Binding-site contacts:
Ligand atom CA contacts residue ARG442 of chain 7.NA at 3.6 Å.
Ligand atom CA contacts residue ASN492 of chain 7.NA at 3.3 Å.
Ligand atom N contacts residue ARG442 of chain 7.NA at 4.2 Å.
Ligand atom CZ contacts residue PRO438 of chain 7.NA at 3.4 Å (hydrophobic).
Ligand atom N contacts residue SER491 of chain 7.NA at 4.1 Å.
Ligand atom CB contacts residue GLY495 of chain 7.NA at 3.9 Å.
Ligand atom CE2 contacts residue ARG442 of chain 7.NA at 3.6 Å.
Ligand atom O contacts residue PRO438 of chain 7.NA at 4.0 Å.
Ligand atom CZ contacts residue PHE496 of chain 7.NA at 3.9 Å (hydrophobic).
Ligand atom CE2 contacts residue PRO438 of chain 7.NA at 3.7 Å (hydrophobic).
Ligand atom CE1 contacts residue PHE496 of chain 7.NA at 3.6 Å (hydrophobic).
Ligand atom CB contacts residue ASN492 of chain 7.NA at 3.8 Å.
Ligand atom CG contacts residue PHE496 of chain 7.NA at 4.0 Å (hydrophobic).
Ligand atom CD1 contacts residue PHE496 of chain 7.NA at 3.7 Å (hydrophobic).
Ligand atom C contacts residue ASN492 of chain 7.NA at 4.0 Å.
Ligand atom CD1 contacts residue PRO438 of chain 7.NA at 4.4 Å (hydrophobic).
Ligand atom CD2 contacts residue ARG442 of chain 7.NA at 3.5 Å.
Ligand atom CG contacts residue GLY495 of chain 7.NA at 4.4 Å.
Ligand atom O contacts residue ASN492 of chain 7.NA at 4.2 Å.
Ligand atom CB contacts residue PHE496 of chain 7.NA at 3.9 Å (hydrophobic).
Ligand atom CD1 contacts residue ASN492 of chain 7.NA at 3.9 Å.
Ligand atom CD1 contacts residue ILE434 of chain 7.NA at 4.1 Å (hydrophobic).
Ligand atom CE1 contacts residue PRO438 of chain 7.NA at 3.8 Å (hydrophobic).
Ligand atom CD2 contacts residue PRO438 of chain 7.NA at 4.4 Å (hydrophobic).
Ligand atom N contacts residue ASN492 of chain 7.NA at 3.3 Å (h-bond).
Ligand atom O contacts residue ARG442 of chain 7.NA at 4.3 Å.
Ligand atom CG contacts residue ASN492 of chain 7.NA at 4.3 Å.
Ligand atom CE1 contacts residue ILE434 of chain 7.NA at 3.9 Å (hydrophobic).
Ligand atom C contacts residue ARG442 of chain 7.NA at 4.4 Å.

The small molecule below binds the protein below.
Small molecule (SMILES): N[C@@H](Cc1ccccc1)C(=O)NCC=O

Sequence of chain 7.NA:
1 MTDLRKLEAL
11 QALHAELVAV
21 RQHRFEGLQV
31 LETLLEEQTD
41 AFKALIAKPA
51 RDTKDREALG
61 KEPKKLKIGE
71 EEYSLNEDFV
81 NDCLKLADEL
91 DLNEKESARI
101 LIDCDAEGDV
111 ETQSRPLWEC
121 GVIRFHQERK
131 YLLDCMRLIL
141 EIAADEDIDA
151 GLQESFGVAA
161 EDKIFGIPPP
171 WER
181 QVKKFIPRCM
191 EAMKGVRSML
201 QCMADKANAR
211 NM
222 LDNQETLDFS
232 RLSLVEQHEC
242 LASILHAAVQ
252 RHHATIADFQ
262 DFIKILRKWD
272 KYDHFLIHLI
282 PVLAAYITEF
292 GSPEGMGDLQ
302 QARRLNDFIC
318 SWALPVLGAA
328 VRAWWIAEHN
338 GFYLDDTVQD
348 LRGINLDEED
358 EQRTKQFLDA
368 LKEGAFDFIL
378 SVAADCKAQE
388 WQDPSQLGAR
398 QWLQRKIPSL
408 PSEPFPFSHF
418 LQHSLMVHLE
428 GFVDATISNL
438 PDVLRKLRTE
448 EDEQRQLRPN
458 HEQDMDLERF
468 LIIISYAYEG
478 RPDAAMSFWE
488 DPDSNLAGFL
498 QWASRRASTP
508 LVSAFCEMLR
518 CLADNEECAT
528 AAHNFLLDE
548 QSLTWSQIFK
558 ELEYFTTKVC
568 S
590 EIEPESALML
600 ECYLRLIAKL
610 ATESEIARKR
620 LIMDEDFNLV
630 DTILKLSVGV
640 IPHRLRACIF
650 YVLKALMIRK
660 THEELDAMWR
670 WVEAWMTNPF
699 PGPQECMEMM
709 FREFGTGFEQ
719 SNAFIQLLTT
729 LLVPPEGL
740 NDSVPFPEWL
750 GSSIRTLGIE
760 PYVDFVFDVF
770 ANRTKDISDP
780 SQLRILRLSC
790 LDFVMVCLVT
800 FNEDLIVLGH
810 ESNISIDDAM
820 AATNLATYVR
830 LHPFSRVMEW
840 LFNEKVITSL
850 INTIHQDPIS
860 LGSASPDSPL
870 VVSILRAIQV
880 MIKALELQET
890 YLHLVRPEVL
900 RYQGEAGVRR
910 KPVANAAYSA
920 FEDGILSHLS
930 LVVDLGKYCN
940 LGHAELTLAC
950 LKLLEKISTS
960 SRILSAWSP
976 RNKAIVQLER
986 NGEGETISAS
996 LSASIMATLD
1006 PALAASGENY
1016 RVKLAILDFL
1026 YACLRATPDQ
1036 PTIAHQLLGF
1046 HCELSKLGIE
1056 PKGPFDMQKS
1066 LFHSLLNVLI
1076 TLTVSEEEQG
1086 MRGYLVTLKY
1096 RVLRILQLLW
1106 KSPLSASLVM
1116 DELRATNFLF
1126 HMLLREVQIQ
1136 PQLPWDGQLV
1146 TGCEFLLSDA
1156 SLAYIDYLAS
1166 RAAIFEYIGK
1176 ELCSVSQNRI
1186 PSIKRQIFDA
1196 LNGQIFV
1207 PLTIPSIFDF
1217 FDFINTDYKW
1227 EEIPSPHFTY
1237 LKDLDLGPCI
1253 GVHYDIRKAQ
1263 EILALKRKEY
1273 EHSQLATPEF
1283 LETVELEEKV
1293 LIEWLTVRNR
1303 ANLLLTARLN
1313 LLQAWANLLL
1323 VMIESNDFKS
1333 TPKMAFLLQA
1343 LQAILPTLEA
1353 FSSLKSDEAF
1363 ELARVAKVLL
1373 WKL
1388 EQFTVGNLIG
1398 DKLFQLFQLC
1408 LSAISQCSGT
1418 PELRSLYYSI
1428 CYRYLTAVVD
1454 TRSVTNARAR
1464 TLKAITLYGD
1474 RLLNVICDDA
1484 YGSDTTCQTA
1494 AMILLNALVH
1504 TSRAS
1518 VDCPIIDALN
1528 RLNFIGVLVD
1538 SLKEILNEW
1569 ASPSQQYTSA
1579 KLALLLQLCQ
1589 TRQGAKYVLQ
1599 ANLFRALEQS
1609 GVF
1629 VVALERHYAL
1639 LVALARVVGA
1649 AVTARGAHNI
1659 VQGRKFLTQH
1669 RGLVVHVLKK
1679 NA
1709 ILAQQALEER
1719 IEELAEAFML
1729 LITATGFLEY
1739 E